A protein and the small-molecule ligand that binds it are described below.
Small molecule (SMILES): CC(=O)CNC(=O)OCc1ccccc1

Sequence of chain 1.A:
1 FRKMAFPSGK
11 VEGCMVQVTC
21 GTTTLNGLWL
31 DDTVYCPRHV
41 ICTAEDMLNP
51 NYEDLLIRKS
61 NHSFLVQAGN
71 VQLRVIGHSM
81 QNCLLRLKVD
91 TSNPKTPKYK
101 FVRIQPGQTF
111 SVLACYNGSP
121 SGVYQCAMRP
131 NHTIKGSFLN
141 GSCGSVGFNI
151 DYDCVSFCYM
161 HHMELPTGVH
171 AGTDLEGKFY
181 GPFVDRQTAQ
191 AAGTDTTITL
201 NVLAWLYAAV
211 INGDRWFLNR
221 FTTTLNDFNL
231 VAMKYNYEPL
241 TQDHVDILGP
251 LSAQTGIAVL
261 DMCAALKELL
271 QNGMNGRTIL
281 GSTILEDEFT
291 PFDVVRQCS

Binding-site contacts:
Ligand atom C2 contacts residue ASP185 of chain 1.A at 4.2 Å.
Ligand atom C12 contacts residue CYS143 of chain 1.A at 3.5 Å (hydrophobic).
Ligand atom C12 contacts residue LEU25 of chain 1.A at 4.1 Å (hydrophobic).
Ligand atom C16 contacts residue GLY141 of chain 1.A at 4.2 Å.
Ligand atom N10 contacts residue CYS143 of chain 1.A at 3.5 Å (h-bond).
Ligand atom O15 contacts residue GLY141 of chain 1.A at 2.7 Å (h-bond).
Ligand atom C3 contacts residue HIS162 of chain 1.A at 4.1 Å.
Ligand atom C4 contacts residue MET47 of chain 1.A at 3.5 Å (hydrophobic).
Ligand atom C2 contacts residue MET47 of chain 1.A at 3.6 Å (hydrophobic).
Ligand atom C1 contacts residue GLN187 of chain 1.A at 3.2 Å.
Ligand atom C4 contacts residue HIS39 of chain 1.A at 4.0 Å.
Ligand atom N10 contacts residue HIS39 of chain 1.A at 3.0 Å (h-bond).
Ligand atom C9 contacts residue CYS143 of chain 1.A at 4.0 Å (hydrophobic).
Ligand atom O15 contacts residue ASN140 of chain 1.A at 3.8 Å.
Ligand atom C7 contacts residue MET47 of chain 1.A at 4.1 Å (hydrophobic).
Ligand atom C3 contacts residue MET163 of chain 1.A at 3.4 Å (hydrophobic).
Ligand atom C2 contacts residue GLN187 of chain 1.A at 3.9 Å.
Ligand atom C2 contacts residue ARG186 of chain 1.A at 3.5 Å.
Ligand atom C1 contacts residue MET163 of chain 1.A at 4.0 Å (hydrophobic).
Ligand atom C1 contacts residue ARG186 of chain 1.A at 3.8 Å.
Ligand atom C13 contacts residue SER142 of chain 1.A at 4.4 Å.
Ligand atom C2 contacts residue MET163 of chain 1.A at 3.1 Å (hydrophobic).
Ligand atom C16 contacts residue CYS143 of chain 1.A at 1.7 Å (hydrophobic).
Ligand atom C3 contacts residue MET47 of chain 1.A at 3.5 Å (hydrophobic).
Ligand atom C13 contacts residue HIS39 of chain 1.A at 4.3 Å.
Ligand atom O15 contacts residue SER142 of chain 1.A at 4.0 Å.
Ligand atom C4 contacts residue HIS162 of chain 1.A at 3.7 Å.
Ligand atom C16 contacts residue SER142 of chain 1.A at 3.9 Å.
Ligand atom C3 contacts residue ASP185 of chain 1.A at 4.3 Å.
Ligand atom C9 contacts residue HIS39 of chain 1.A at 4.2 Å.
Ligand atom O15 contacts residue CYS143 of chain 1.A at 4.0 Å.
Ligand atom C1 contacts residue MET47 of chain 1.A at 3.7 Å (hydrophobic).
Ligand atom C13 contacts residue CYS143 of chain 1.A at 3.0 Å (hydrophobic).
Ligand atom C4 contacts residue MET163 of chain 1.A at 4.0 Å (hydrophobic).
Ligand atom C3 contacts residue ARG186 of chain 1.A at 4.0 Å.
Ligand atom C6 contacts residue GLN187 of chain 1.A at 3.7 Å.
Ligand atom C6 contacts residue MET47 of chain 1.A at 3.8 Å (hydrophobic).
Ligand atom C5 contacts residue MET47 of chain 1.A at 3.6 Å (hydrophobic).
Ligand atom C12 contacts residue HIS39 of chain 1.A at 3.3 Å.
Ligand atom C13 contacts residue GLY141 of chain 1.A at 3.8 Å.